The small molecule below binds the protein below.
Small molecule (SMILES): CC(=O)N[C@H]1[C@H](O[C@H]2[C@H](O)[C@@H](NC(C)=O)CO[C@@H]2CO)O[C@H](CO)[C@@H](O[C@@H]2O[C@H](CO)[C@@H](O)[C@H](O)[C@@H]2O)[C@@H]1O

Sequence of chain 1.B:
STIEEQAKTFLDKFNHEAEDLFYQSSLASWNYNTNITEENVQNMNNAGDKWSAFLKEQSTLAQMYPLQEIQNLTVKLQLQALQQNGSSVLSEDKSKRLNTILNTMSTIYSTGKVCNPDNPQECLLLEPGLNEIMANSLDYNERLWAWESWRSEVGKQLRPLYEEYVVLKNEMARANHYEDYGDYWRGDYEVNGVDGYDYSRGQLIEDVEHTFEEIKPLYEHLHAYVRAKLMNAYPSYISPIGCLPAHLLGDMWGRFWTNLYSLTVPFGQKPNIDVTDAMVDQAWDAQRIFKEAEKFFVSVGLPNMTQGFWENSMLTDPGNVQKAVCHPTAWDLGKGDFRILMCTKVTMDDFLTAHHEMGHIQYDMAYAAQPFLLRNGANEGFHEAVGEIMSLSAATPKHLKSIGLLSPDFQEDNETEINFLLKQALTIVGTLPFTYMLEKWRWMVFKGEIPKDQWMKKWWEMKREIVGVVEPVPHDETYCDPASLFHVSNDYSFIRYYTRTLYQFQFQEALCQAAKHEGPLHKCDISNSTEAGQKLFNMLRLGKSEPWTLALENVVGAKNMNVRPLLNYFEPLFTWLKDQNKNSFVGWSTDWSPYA

Binding-site contacts:
Ligand atom C3 contacts residue ASN529 of chain 1.B at 3.8 Å.
Ligand atom N2 contacts residue SER403 of chain 1.B at 4.2 Å.
Ligand atom C8 contacts residue ASP526 of chain 1.B at 3.5 Å.
Ligand atom O3 contacts residue SER403 of chain 1.B at 4.0 Å.
Ligand atom C2 contacts residue ASN529 of chain 1.B at 2.5 Å.
Ligand atom N2 contacts residue ASN529 of chain 1.B at 3.0 Å (h-bond).
Ligand atom C4 contacts residue ASN529 of chain 1.B at 4.2 Å.
Ligand atom C1 contacts residue ASN529 of chain 1.B at 1.5 Å.
Ligand atom O5 contacts residue ASN529 of chain 1.B at 2.4 Å (h-bond).
Ligand atom C7 contacts residue ASN529 of chain 1.B at 3.5 Å.
Ligand atom C8 contacts residue SER403 of chain 1.B at 3.5 Å.
Ligand atom C7 contacts residue SER403 of chain 1.B at 4.0 Å.
Ligand atom C5 contacts residue ASN529 of chain 1.B at 3.7 Å.
Ligand atom C8 contacts residue SER528 of chain 1.B at 3.6 Å.
Ligand atom O7 contacts residue ASN529 of chain 1.B at 3.5 Å (h-bond).
Ligand atom O7 contacts residue SER403 of chain 1.B at 4.5 Å.
Ligand atom C7 contacts residue SER528 of chain 1.B at 4.3 Å.
Ligand atom C8 contacts residue HIS400 of chain 1.B at 4.5 Å.